A protein and the small-molecule ligand that binds it are described below.
Small molecule (SMILES): O[C@@H]1[C@@H](O)[C@H](O)OC[C@H]1O

Sequence of chain 1.A:
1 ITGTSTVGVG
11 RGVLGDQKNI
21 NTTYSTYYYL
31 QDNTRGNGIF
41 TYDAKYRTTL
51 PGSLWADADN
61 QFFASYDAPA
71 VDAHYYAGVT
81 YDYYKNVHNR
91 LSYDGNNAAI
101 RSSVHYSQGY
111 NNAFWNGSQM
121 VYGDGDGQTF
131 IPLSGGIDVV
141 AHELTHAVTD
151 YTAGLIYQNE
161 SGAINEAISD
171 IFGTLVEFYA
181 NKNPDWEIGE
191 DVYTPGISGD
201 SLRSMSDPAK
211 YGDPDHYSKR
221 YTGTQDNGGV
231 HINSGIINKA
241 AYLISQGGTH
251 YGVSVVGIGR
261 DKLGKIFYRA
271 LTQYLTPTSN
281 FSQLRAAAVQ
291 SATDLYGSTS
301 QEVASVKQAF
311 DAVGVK

Binding-site contacts:
Ligand atom C1 contacts residue ALA286 of chain 1.A at 3.9 Å (hydrophobic).
Ligand atom O2 contacts residue GLN283 of chain 1.A at 4.5 Å.
Ligand atom C5 contacts residue ALA286 of chain 1.A at 4.0 Å (hydrophobic).
Ligand atom O1 contacts residue ALA287 of chain 1.A at 3.9 Å.
Ligand atom C4 contacts residue TYR274 of chain 1.A at 3.8 Å (hydrophobic).
Ligand atom O5 contacts residue GLN283 of chain 1.A at 4.1 Å.
Ligand atom C2 contacts residue TYR274 of chain 1.A at 4.5 Å (hydrophobic).
Ligand atom O1 contacts residue ALA286 of chain 1.A at 4.2 Å.
Ligand atom C1 contacts residue ALA287 of chain 1.A at 3.8 Å (hydrophobic).
Ligand atom C5 contacts residue ALA287 of chain 1.A at 3.7 Å (hydrophobic).
Ligand atom O4 contacts residue TYR274 of chain 1.A at 4.3 Å.
Ligand atom C1 contacts residue GLN283 of chain 1.A at 3.6 Å.
Ligand atom O5 contacts residue TYR274 of chain 1.A at 3.5 Å.
Ligand atom C5 contacts residue GLN290 of chain 1.A at 4.2 Å.
Ligand atom C5 contacts residue TYR274 of chain 1.A at 3.7 Å (hydrophobic).
Ligand atom O4 contacts residue GLN290 of chain 1.A at 4.5 Å.
Ligand atom O1 contacts residue GLN283 of chain 1.A at 2.7 Å (h-bond).
Ligand atom O1 contacts residue TYR274 of chain 1.A at 4.4 Å.
Ligand atom O5 contacts residue ALA287 of chain 1.A at 3.2 Å.
Ligand atom O5 contacts residue ALA286 of chain 1.A at 4.0 Å.